Binding-site contacts:
Ligand atom C contacts residue LYS10 of chain 1.A at 4.0 Å.
Ligand atom O3P contacts residue SER31 of chain 1.C at 3.7 Å.
Ligand atom O1P contacts residue SER31 of chain 1.C at 3.5 Å.
Ligand atom O contacts residue PHE9 of chain 1.A at 3.8 Å.
Ligand atom CD1 contacts residue VAL8 of chain 1.A at 3.6 Å (hydrophobic).
Ligand atom O3P contacts residue LYS11 of chain 1.A at 3.2 Å (salt-bridge).
Ligand atom N contacts residue VAL8 of chain 1.A at 2.8 Å (h-bond).
Ligand atom CB contacts residue ARG7 of chain 1.A at 3.5 Å.
Ligand atom O3P contacts residue ARG67 of chain 1.C at 2.6 Å (salt-bridge).
Ligand atom O1P contacts residue ARG7 of chain 1.A at 2.8 Å (salt-bridge).
Ligand atom O2P contacts residue ARG67 of chain 1.C at 3.1 Å (salt-bridge).
Ligand atom CG contacts residue THR6 of chain 1.A at 3.9 Å.
Ligand atom CD1 contacts residue THR6 of chain 1.A at 3.2 Å.
Ligand atom P contacts residue LYS11 of chain 1.A at 3.9 Å.
Ligand atom CD1 contacts residue ARG67 of chain 1.C at 3.5 Å.
Ligand atom O1P contacts residue ARG25 of chain 1.A at 2.4 Å (salt-bridge).
Ligand atom CB contacts residue THR6 of chain 1.A at 3.5 Å.
Ligand atom CD1 contacts residue ARG103 of chain 1.A at 3.7 Å.
Ligand atom P contacts residue ARG25 of chain 1.A at 3.8 Å.
Ligand atom OG contacts residue ARG7 of chain 1.A at 4.0 Å.
Ligand atom O3P contacts residue LYS107 of chain 1.A at 2.9 Å (salt-bridge).
Ligand atom OE1 contacts residue LYS10 of chain 1.A at 3.5 Å.
Ligand atom O contacts residue ARG7 of chain 1.A at 3.4 Å.
Ligand atom OG contacts residue LYS107 of chain 1.A at 4.0 Å.
Ligand atom O2P contacts residue LYS294 of chain 1.A at 4.0 Å.
Ligand atom CA contacts residue VAL8 of chain 1.A at 3.6 Å (hydrophobic).
Ligand atom CA contacts residue LYS10 of chain 1.A at 3.8 Å.
Ligand atom O contacts residue LYS10 of chain 1.A at 3.7 Å.
Ligand atom P contacts residue ARG67 of chain 1.C at 3.8 Å.
Ligand atom O3P contacts residue SER29 of chain 1.C at 3.8 Å.
Ligand atom O contacts residue LYS107 of chain 1.A at 3.7 Å.
Ligand atom CB contacts residue LYS10 of chain 1.A at 3.9 Å.
Ligand atom O2P contacts residue LYS11 of chain 1.A at 3.5 Å (salt-bridge).
Ligand atom CD2 contacts residue ARG103 of chain 1.A at 3.0 Å.
Ligand atom O contacts residue VAL8 of chain 1.A at 2.8 Å (h-bond).
Ligand atom C contacts residue VAL8 of chain 1.A at 3.6 Å (hydrophobic).
Ligand atom N contacts residue LYS10 of chain 1.A at 3.3 Å (salt-bridge).
Ligand atom O2P contacts residue LYS10 of chain 1.A at 2.8 Å (salt-bridge).
Ligand atom P contacts residue ARG7 of chain 1.A at 3.2 Å.
Ligand atom O2P contacts residue ARG7 of chain 1.A at 2.5 Å (salt-bridge).

Sequence of chain 1.A:
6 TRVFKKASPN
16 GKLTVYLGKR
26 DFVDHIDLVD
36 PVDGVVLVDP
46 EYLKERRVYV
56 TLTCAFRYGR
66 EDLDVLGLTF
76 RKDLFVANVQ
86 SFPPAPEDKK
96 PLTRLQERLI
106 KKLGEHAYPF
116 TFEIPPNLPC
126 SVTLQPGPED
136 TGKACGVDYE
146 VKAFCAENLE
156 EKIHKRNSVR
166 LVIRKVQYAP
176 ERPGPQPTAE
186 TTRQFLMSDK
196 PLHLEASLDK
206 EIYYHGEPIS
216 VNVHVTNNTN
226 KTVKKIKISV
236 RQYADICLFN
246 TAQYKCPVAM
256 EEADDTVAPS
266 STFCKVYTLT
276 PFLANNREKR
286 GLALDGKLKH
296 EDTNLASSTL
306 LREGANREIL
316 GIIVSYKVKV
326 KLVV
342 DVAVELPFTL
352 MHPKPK

This small molecule binds to this protein.
Small molecule (SMILES): CC[C@H](C)[C@H](NC(=O)[C@H](COP(=O)(O)O)NC(=O)[C@H](COP(=O)(O)O)NC(=O)[C@H](CCC(=O)O)NC(=O)[C@H](COP(=O)(O)O)NC(=O)[C@@H](N)CS)C(=O)N[C@H](C=O)CC(C)C

Sequence of chain 1.C:
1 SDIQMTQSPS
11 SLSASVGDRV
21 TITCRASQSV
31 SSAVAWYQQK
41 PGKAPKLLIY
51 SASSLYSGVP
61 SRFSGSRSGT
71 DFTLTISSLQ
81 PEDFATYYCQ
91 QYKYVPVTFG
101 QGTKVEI